Sequence of chain 59.A:
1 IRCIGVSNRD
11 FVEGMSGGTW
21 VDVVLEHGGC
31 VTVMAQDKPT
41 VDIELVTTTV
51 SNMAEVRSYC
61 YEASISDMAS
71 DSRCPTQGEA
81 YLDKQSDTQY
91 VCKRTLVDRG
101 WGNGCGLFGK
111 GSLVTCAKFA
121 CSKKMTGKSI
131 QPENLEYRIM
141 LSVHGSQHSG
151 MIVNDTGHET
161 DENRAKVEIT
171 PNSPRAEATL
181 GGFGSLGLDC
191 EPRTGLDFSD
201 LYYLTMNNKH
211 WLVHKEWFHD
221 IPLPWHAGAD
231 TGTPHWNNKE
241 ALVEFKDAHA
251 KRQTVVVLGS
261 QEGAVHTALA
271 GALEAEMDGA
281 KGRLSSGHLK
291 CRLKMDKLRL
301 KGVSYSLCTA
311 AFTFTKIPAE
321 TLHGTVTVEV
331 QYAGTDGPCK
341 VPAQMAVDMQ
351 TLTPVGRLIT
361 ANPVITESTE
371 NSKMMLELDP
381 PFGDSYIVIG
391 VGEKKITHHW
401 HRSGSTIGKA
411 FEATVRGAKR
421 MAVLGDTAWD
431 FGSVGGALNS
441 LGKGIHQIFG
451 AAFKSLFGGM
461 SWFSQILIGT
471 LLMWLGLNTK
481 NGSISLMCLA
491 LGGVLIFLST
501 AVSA

This small molecule binds to this protein.
Small molecule (SMILES): CC(=O)N[C@@H]1[C@@H](O)[C@H](O)[C@@H](CO)O[C@H]1O

Binding-site contacts:
Ligand atom N2 contacts residue THR160 of chain 59.A at 3.5 Å.
Ligand atom O5 contacts residue HIS158 of chain 59.A at 3.8 Å.
Ligand atom C8 contacts residue ILE152 of chain 59.A at 4.3 Å (hydrophobic).
Ligand atom C4 contacts residue ASN154 of chain 59.A at 4.3 Å.
Ligand atom O6 contacts residue HIS158 of chain 59.A at 3.4 Å (h-bond).
Ligand atom C1 contacts residue THR160 of chain 59.A at 3.0 Å.
Ligand atom C7 contacts residue THR160 of chain 59.A at 3.4 Å.
Ligand atom O5 contacts residue ASN154 of chain 59.A at 2.4 Å (h-bond).
Ligand atom C6 contacts residue HIS158 of chain 59.A at 4.0 Å.
Ligand atom C3 contacts residue THR160 of chain 59.A at 3.9 Å.
Ligand atom O7 contacts residue ASP161 of chain 59.A at 3.7 Å.
Ligand atom C8 contacts residue VAL153 of chain 59.A at 4.4 Å (hydrophobic).
Ligand atom C5 contacts residue ASN154 of chain 59.A at 3.8 Å.
Ligand atom O7 contacts residue ASN154 of chain 59.A at 2.7 Å (h-bond).
Ligand atom O7 contacts residue THR160 of chain 59.A at 2.5 Å.
Ligand atom C5 contacts residue THR160 of chain 59.A at 3.7 Å.
Ligand atom C8 contacts residue ASN154 of chain 59.A at 4.1 Å.
Ligand atom C7 contacts residue ASN154 of chain 59.A at 3.0 Å.
Ligand atom C2 contacts residue ASN154 of chain 59.A at 2.5 Å.
Ligand atom C3 contacts residue ASN154 of chain 59.A at 3.9 Å.
Ligand atom C6 contacts residue THR160 of chain 59.A at 3.7 Å.
Ligand atom N2 contacts residue ASN154 of chain 59.A at 3.0 Å (h-bond).
Ligand atom O5 contacts residue THR160 of chain 59.A at 3.2 Å.
Ligand atom C1 contacts residue ASN154 of chain 59.A at 1.6 Å.
Ligand atom O3 contacts residue THR160 of chain 59.A at 4.3 Å.
Ligand atom C2 contacts residue THR160 of chain 59.A at 2.7 Å.
Ligand atom C4 contacts residue THR160 of chain 59.A at 3.6 Å.